This protein binds this small molecule.
Small molecule (SMILES): CC(C)(C)NC[C@H](O)c1ccc(O)c(CO)c1

Binding-site contacts:
Ligand atom O2 contacts residue PHE171 of chain 1.B at 3.9 Å.
Ligand atom O1 contacts residue PHE249 of chain 1.B at 3.9 Å.
Ligand atom C7 contacts residue ASP91 of chain 1.B at 3.5 Å.
Ligand atom C4 contacts residue ASP91 of chain 1.B at 3.4 Å.
Ligand atom C2 contacts residue PHE249 of chain 1.B at 3.9 Å (hydrophobic).
Ligand atom C5 contacts residue ASP91 of chain 1.B at 3.6 Å.
Ligand atom O3 contacts residue TRP245 of chain 1.B at 4.0 Å.
Ligand atom C6 contacts residue ASN271 of chain 1.B at 3.6 Å.
Ligand atom N1 contacts residue ASP91 of chain 1.B at 2.6 Å (salt-bridge).
Ligand atom C1 contacts residue ASN271 of chain 1.B at 3.6 Å.
Ligand atom O1 contacts residue SER181 of chain 1.B at 3.4 Å (h-bond).
Ligand atom O3 contacts residue ASP91 of chain 1.B at 2.9 Å (salt-bridge).
Ligand atom O2 contacts residue SER181 of chain 1.B at 3.5 Å (h-bond).
Ligand atom N1 contacts residue TYR275 of chain 1.B at 3.9 Å.
Ligand atom C6 contacts residue PHE171 of chain 1.B at 3.7 Å (hydrophobic).
Ligand atom O1 contacts residue VAL92 of chain 1.B at 3.4 Å.
Ligand atom C3 contacts residue ASN271 of chain 1.B at 3.7 Å.
Ligand atom O3 contacts residue ASN271 of chain 1.B at 3.4 Å (h-bond).
Ligand atom C13 contacts residue PHE248 of chain 1.B at 3.6 Å (hydrophobic).
Ligand atom C1 contacts residue ASP91 of chain 1.B at 3.6 Å.
Ligand atom N1 contacts residue ASN271 of chain 1.B at 2.9 Å (h-bond).
Ligand atom C11 contacts residue VAL92 of chain 1.B at 3.7 Å (hydrophobic).
Ligand atom C8 contacts residue PHE248 of chain 1.B at 3.8 Å (hydrophobic).
Ligand atom C10 contacts residue PHE249 of chain 1.B at 3.8 Å (hydrophobic).
Ligand atom C11 contacts residue PHE249 of chain 1.B at 3.7 Å (hydrophobic).
Ligand atom C5 contacts residue TRP87 of chain 1.B at 3.6 Å (hydrophobic).
Ligand atom O1 contacts residue SER185 of chain 1.B at 3.5 Å.
Ligand atom C2 contacts residue SER181 of chain 1.B at 3.3 Å.
Ligand atom C10 contacts residue VAL95 of chain 1.B at 4.0 Å (hydrophobic).
Ligand atom C4 contacts residue ASN271 of chain 1.B at 3.5 Å.
Ligand atom C7 contacts residue THR88 of chain 1.B at 3.9 Å.
Ligand atom C1 contacts residue PHE248 of chain 1.B at 3.4 Å (hydrophobic).
Ligand atom O2 contacts residue TYR177 of chain 1.B at 3.8 Å.
Ligand atom C9 contacts residue VAL95 of chain 1.B at 3.9 Å (hydrophobic).
Ligand atom C12 contacts residue PHE249 of chain 1.B at 3.8 Å (hydrophobic).
Ligand atom C9 contacts residue VAL92 of chain 1.B at 3.9 Å (hydrophobic).
Ligand atom C3 contacts residue ASP91 of chain 1.B at 3.1 Å.
Ligand atom C5 contacts residue ASN271 of chain 1.B at 3.5 Å.
Ligand atom C10 contacts residue VAL92 of chain 1.B at 3.6 Å (hydrophobic).
Ligand atom C5 contacts residue TYR275 of chain 1.B at 3.4 Å (hydrophobic).

Sequence of chain 1.B:
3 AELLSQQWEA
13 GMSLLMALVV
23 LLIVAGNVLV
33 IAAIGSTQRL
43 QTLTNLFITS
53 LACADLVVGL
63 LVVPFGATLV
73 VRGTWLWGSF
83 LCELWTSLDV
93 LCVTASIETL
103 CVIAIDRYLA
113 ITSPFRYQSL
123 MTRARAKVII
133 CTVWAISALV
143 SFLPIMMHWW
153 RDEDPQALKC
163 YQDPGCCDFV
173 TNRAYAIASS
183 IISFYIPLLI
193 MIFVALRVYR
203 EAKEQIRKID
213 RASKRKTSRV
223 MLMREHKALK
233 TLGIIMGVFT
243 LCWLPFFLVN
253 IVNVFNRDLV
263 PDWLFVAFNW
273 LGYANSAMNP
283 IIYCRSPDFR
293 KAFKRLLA